Binding-site contacts:
Ligand atom N3 contacts residue CYS205 of chain 1.G at 3.7 Å.
Ligand atom O6 contacts residue GLU313 of chain 1.G at 3.6 Å (salt-bridge).
Ligand atom O2' contacts residue ASP238 of chain 1.G at 2.2 Å (salt-bridge).
Ligand atom N7 contacts residue MET75 of chain 1.G at 3.7 Å.
Ligand atom O2P contacts residue GLY240 of chain 1.G at 3.0 Å (h-bond).
Ligand atom O6 contacts residue MET288 of chain 1.G at 3.3 Å (h-bond).
Ligand atom N7 contacts residue GLY287 of chain 1.G at 3.4 Å.
Ligand atom O2P contacts residue SER203 of chain 1.G at 3.1 Å (h-bond).
Ligand atom C5 contacts residue ILE204 of chain 1.G at 3.7 Å (hydrophobic).
Ligand atom C2 contacts residue 2F01 of chain 1.NA at 2.9 Å.
Ligand atom N7 contacts residue ILE204 of chain 1.G at 3.5 Å.
Ligand atom N3 contacts residue 2F01 of chain 1.NA at 3.3 Å (h-bond).
Ligand atom C4 contacts residue 2F01 of chain 1.NA at 3.6 Å.
Ligand atom C3' contacts residue ASP238 of chain 1.G at 3.5 Å.
Ligand atom O1P contacts residue TYR285 of chain 1.G at 2.6 Å (h-bond).
Ligand atom O3P contacts residue GLY261 of chain 1.G at 2.8 Å (h-bond).
Ligand atom O2' contacts residue ASN177 of chain 1.G at 3.7 Å.
Ligand atom O6 contacts residue GLY314 of chain 1.G at 3.6 Å.
Ligand atom O3' contacts residue ALA73 of chain 1.G at 3.3 Å.
Ligand atom O3' contacts residue ASP238 of chain 1.G at 2.6 Å (salt-bridge).
Ligand atom C2 contacts residue CYS205 of chain 1.G at 3.4 Å (hydrophobic).
Ligand atom C2 contacts residue GLU313 of chain 1.G at 3.3 Å.
Ligand atom O5' contacts residue GLY239 of chain 1.G at 3.4 Å.
Ligand atom C5' contacts residue TYR285 of chain 1.G at 3.7 Å (hydrophobic).
Ligand atom N7 contacts residue MET288 of chain 1.G at 3.1 Å (h-bond).
Ligand atom C8 contacts residue ILE204 of chain 1.G at 3.6 Å (hydrophobic).
Ligand atom N1 contacts residue 2F01 of chain 1.NA at 3.5 Å (h-bond).
Ligand atom O1P contacts residue SER262 of chain 1.G at 3.0 Å (h-bond).
Ligand atom P contacts residue SER203 of chain 1.G at 3.7 Å.
Ligand atom C8 contacts residue MET75 of chain 1.G at 3.5 Å (hydrophobic).
Ligand atom C4' contacts residue ASP238 of chain 1.G at 3.6 Å.
Ligand atom N1 contacts residue GLU313 of chain 1.G at 2.5 Å (salt-bridge).
Ligand atom C6 contacts residue GLU313 of chain 1.G at 3.5 Å.
Ligand atom O5' contacts residue GLY202 of chain 1.G at 3.5 Å.
Ligand atom C2' contacts residue ASP238 of chain 1.G at 3.5 Å.
Ligand atom O1P contacts residue SER203 of chain 1.G at 2.7 Å (h-bond).
Ligand atom O6 contacts residue GLY287 of chain 1.G at 3.2 Å.
Ligand atom C6 contacts residue GLY289 of chain 1.G at 3.5 Å.
Ligand atom O6 contacts residue GLY289 of chain 1.G at 2.7 Å (h-bond).
Ligand atom O3P contacts residue SER262 of chain 1.G at 3.5 Å (h-bond).

The small molecule below binds the protein below.
Small molecule (SMILES): O=c1[nH]cnc2c1ncn2[C@@H]1O[C@H](COP(=O)(O)O)[C@@H](O)[C@H]1O

Sequence of chain 1.G:
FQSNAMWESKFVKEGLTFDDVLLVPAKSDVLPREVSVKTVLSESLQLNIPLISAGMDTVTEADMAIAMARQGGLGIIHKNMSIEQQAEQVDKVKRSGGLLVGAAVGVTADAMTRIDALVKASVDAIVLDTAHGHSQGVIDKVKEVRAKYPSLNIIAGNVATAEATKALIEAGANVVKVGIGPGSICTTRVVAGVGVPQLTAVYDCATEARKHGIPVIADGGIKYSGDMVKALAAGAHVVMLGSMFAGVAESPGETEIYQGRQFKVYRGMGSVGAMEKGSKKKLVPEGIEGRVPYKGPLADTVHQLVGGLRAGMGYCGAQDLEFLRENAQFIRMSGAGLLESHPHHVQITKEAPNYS